A small-molecule ligand and the protein it binds are described below.
Small molecule (SMILES): CC[C@H](C)[C@H](N)C(=O)N[C@@H](CO)C(=O)N[C@@H](CCC(=O)O)C(=O)N[C@H](C=O)C(C)C

Binding-site contacts:
Ligand atom O contacts residue VAL4 of chain 40.E at 4.0 Å.
Ligand atom O contacts residue ALA2 of chain 40.E at 4.0 Å.
Ligand atom CD1 contacts residue VAL4 of chain 40.E at 3.9 Å (hydrophobic).
Ligand atom CB contacts residue GLN3 of chain 40.E at 3.8 Å.
Ligand atom C contacts residue VAL4 of chain 40.E at 3.8 Å (hydrophobic).
Ligand atom CB contacts residue VAL4 of chain 40.E at 4.3 Å (hydrophobic).
Ligand atom CB contacts residue VAL4 of chain 40.E at 3.9 Å (hydrophobic).
Ligand atom N contacts residue ALA2 of chain 40.E at 2.8 Å (h-bond).
Ligand atom CA contacts residue ALA2 of chain 40.E at 3.9 Å (hydrophobic).
Ligand atom CB contacts residue ALA2 of chain 40.E at 3.5 Å (hydrophobic).
Ligand atom OE1 contacts residue VAL4 of chain 40.E at 3.6 Å (h-bond).
Ligand atom O contacts residue SER5 of chain 40.E at 3.8 Å.
Ligand atom C contacts residue GLN3 of chain 40.E at 4.3 Å.
Ligand atom C contacts residue VAL4 of chain 40.E at 3.4 Å (hydrophobic).
Ligand atom CG2 contacts residue MYR1 of chain 39.H at 3.7 Å.
Ligand atom CG2 contacts residue GLN3 of chain 40.E at 3.3 Å.
Ligand atom CG2 contacts residue SER5 of chain 40.E at 3.1 Å.
Ligand atom N contacts residue VAL4 of chain 40.E at 4.1 Å.
Ligand atom CA contacts residue ALA2 of chain 40.E at 3.0 Å (hydrophobic).
Ligand atom CG contacts residue VAL4 of chain 40.E at 4.2 Å (hydrophobic).
Ligand atom CG1 contacts residue GLN3 of chain 40.E at 3.1 Å.
Ligand atom CB contacts residue GLN3 of chain 40.E at 4.1 Å.
Ligand atom OG contacts residue ALA2 of chain 40.E at 3.9 Å.
Ligand atom C contacts residue ALA2 of chain 40.E at 4.3 Å (hydrophobic).
Ligand atom OE1 contacts residue SER5 of chain 40.E at 4.2 Å.
Ligand atom CG2 contacts residue ALA2 of chain 40.E at 3.9 Å (hydrophobic).
Ligand atom CB contacts residue MYR1 of chain 39.H at 4.3 Å.
Ligand atom CG2 contacts residue VAL4 of chain 40.E at 3.8 Å (hydrophobic).
Ligand atom OE2 contacts residue ASN25 of chain 40.E at 3.4 Å (h-bond).
Ligand atom N contacts residue ALA2 of chain 40.E at 4.3 Å.
Ligand atom O contacts residue SER6 of chain 40.E at 4.1 Å.
Ligand atom OE2 contacts residue VAL4 of chain 40.E at 4.1 Å.
Ligand atom CA contacts residue VAL4 of chain 40.E at 4.0 Å (hydrophobic).
Ligand atom C contacts residue ALA2 of chain 40.E at 3.3 Å (hydrophobic).
Ligand atom O contacts residue VAL4 of chain 40.E at 3.0 Å (h-bond).
Ligand atom O contacts residue GLN3 of chain 40.E at 3.4 Å (h-bond).
Ligand atom CD contacts residue VAL4 of chain 40.E at 3.8 Å (hydrophobic).
Ligand atom OG contacts residue GLN3 of chain 40.E at 3.0 Å (h-bond).
Ligand atom N contacts residue VAL4 of chain 40.E at 2.8 Å (h-bond).
Ligand atom CA contacts residue VAL4 of chain 40.E at 3.0 Å (hydrophobic).

Sequence of chain 40.E:
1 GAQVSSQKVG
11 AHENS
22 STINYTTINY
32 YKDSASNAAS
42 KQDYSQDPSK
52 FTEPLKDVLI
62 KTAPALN